Sequence of chain 47.C:
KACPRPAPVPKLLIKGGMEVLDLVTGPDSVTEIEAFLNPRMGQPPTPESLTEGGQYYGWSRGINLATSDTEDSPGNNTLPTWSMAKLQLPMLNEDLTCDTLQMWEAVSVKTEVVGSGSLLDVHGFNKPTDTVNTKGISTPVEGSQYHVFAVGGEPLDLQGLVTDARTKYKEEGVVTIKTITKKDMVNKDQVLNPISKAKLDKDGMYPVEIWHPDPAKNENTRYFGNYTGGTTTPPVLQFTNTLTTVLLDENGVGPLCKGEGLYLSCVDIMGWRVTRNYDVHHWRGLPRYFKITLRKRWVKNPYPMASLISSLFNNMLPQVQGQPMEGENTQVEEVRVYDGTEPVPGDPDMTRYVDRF

Binding-site contacts:
Ligand atom O1A contacts residue ARG77 of chain 47.C at 2.9 Å (salt-bridge).
Ligand atom C3 contacts residue ARG77 of chain 47.C at 4.3 Å.
Ligand atom O1B contacts residue ARG77 of chain 47.C at 3.1 Å (salt-bridge).
Ligand atom O4 contacts residue GLY78 of chain 47.C at 3.4 Å.
Ligand atom C11 contacts residue ASP85 of chain 47.D at 4.0 Å.
Ligand atom N5 contacts residue TYR72 of chain 47.C at 2.9 Å (h-bond).
Ligand atom C7 contacts residue TYR72 of chain 47.C at 4.3 Å (hydrophobic).
Ligand atom O4 contacts residue HIS298 of chain 47.C at 3.1 Å (h-bond).
Ligand atom C8 contacts residue ARG77 of chain 47.C at 4.4 Å.
Ligand atom C3 contacts residue GLY78 of chain 47.C at 4.1 Å.
Ligand atom C10 contacts residue TYR72 of chain 47.C at 4.0 Å (hydrophobic).
Ligand atom C4 contacts residue HIS298 of chain 47.C at 3.9 Å.
Ligand atom O4 contacts residue THR291 of chain 47.C at 3.9 Å.
Ligand atom O1B contacts residue SER89 of chain 47.C at 4.4 Å.
Ligand atom C4 contacts residue TYR72 of chain 47.C at 3.5 Å (hydrophobic).
Ligand atom C3 contacts residue HIS298 of chain 47.C at 4.0 Å.
Ligand atom O4 contacts residue ASN80 of chain 47.C at 4.4 Å.
Ligand atom O10 contacts residue ASN293 of chain 47.C at 4.5 Å.
Ligand atom C1 contacts residue TYR72 of chain 47.C at 4.3 Å (hydrophobic).
Ligand atom O4 contacts residue TYR72 of chain 47.C at 4.0 Å.
Ligand atom C2 contacts residue GLY78 of chain 47.C at 4.0 Å.
Ligand atom O8 contacts residue TYR72 of chain 47.C at 4.0 Å.
Ligand atom C11 contacts residue TYR72 of chain 47.C at 4.2 Å (hydrophobic).
Ligand atom C3 contacts residue GLY78 of chain 47.C at 3.8 Å.
Ligand atom O4 contacts residue ILE79 of chain 47.C at 3.9 Å.
Ligand atom O3 contacts residue GLY78 of chain 47.C at 3.5 Å.
Ligand atom C4 contacts residue GLY78 of chain 47.C at 3.5 Å.
Ligand atom C6 contacts residue TYR72 of chain 47.C at 3.7 Å (hydrophobic).
Ligand atom C1 contacts residue GLY78 of chain 47.C at 4.0 Å.
Ligand atom O6 contacts residue ASN93 of chain 47.C at 4.3 Å.
Ligand atom O1A contacts residue GLY78 of chain 47.C at 3.1 Å (h-bond).
Ligand atom O1A contacts residue TYR72 of chain 47.C at 4.0 Å.
Ligand atom C1 contacts residue ARG77 of chain 47.C at 3.4 Å.
Ligand atom C5 contacts residue TYR72 of chain 47.C at 3.5 Å (hydrophobic).
Ligand atom C6 contacts residue ASN93 of chain 47.C at 3.9 Å.
Ligand atom O1B contacts residue TYR72 of chain 47.C at 4.2 Å.
Ligand atom O8 contacts residue ARG77 of chain 47.C at 3.5 Å (salt-bridge).

Sequence of chain 47.D:
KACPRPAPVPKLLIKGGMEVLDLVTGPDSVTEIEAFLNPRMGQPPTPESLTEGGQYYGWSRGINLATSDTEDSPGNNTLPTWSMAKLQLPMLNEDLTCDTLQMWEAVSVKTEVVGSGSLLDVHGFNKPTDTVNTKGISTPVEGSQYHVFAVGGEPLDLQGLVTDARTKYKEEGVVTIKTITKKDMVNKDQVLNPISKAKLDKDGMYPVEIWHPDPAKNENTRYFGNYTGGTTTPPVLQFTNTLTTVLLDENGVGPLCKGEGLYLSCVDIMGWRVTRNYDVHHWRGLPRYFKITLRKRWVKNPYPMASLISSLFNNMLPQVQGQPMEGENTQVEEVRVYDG

The protein below binds the small molecule below.
Small molecule (SMILES): CC(=O)N[C@@H]1[C@@H](O[C@@H]2O[C@H](CO)[C@H](O)[C@H](O[C@]3(C(=O)O)C[C@H](O)[C@@H](NC(C)=O)[C@H]([C@H](O)[C@H](O)CO)O3)[C@H]2O)[C@H](O)[C@@H](CO[C@]2(C(=O)O)C[C@H](O)[C@@H](NC(C)=O)[C@H]([C@H](O)[C@H](O)CO)O2)O[C@H]1O